Sequence of chain 1.Y:
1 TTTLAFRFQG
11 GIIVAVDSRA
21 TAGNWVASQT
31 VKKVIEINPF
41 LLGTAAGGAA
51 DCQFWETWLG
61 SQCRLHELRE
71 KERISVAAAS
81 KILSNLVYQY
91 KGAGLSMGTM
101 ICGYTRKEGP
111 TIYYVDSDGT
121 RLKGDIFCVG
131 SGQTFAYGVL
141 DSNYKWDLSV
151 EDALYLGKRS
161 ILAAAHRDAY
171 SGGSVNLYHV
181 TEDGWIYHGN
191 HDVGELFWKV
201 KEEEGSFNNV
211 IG

Sequence of chain 1.Z:
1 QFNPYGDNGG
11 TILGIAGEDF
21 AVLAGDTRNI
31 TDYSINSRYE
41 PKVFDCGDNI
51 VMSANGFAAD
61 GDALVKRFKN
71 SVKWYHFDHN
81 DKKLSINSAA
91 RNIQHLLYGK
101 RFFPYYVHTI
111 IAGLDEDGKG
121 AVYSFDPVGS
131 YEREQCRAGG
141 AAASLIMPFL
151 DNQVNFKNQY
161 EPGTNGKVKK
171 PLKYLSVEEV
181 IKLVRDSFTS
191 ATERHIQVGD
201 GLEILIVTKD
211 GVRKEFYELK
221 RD

Binding-site contacts:
Ligand atom C7 contacts residue GLY47 of chain 1.Y at 3.5 Å.
Ligand atom C8 contacts residue THR1 of chain 1.Y at 2.4 Å.
Ligand atom C10 contacts residue TYR170 of chain 1.Y at 3.5 Å (hydrophobic).
Ligand atom C11 contacts residue TYR170 of chain 1.Y at 3.2 Å (hydrophobic).
Ligand atom C12 contacts residue THR1 of chain 1.Y at 2.4 Å.
Ligand atom O21 contacts residue MES1 of chain 1.SA at 2.7 Å (h-bond).
Ligand atom O21 contacts residue THR1 of chain 1.Y at 2.3 Å (h-bond).
Ligand atom N25 contacts residue THR21 of chain 1.Y at 2.8 Å (h-bond).
Ligand atom O49 contacts residue THR21 of chain 1.Y at 3.0 Å (h-bond).
Ligand atom N22 contacts residue GLY47 of chain 1.Y at 2.8 Å (h-bond).
Ligand atom O49 contacts residue ALA20 of chain 1.Y at 3.3 Å.
Ligand atom C43 contacts residue GLY48 of chain 1.Y at 3.6 Å.
Ligand atom C11 contacts residue THR1 of chain 1.Y at 2.5 Å.
Ligand atom C24 contacts residue GLY47 of chain 1.Y at 3.5 Å.
Ligand atom C26 contacts residue THR21 of chain 1.Y at 3.6 Å.
Ligand atom C9 contacts residue THR1 of chain 1.Y at 1.4 Å.
Ligand atom C8 contacts residue GLY47 of chain 1.Y at 3.6 Å.
Ligand atom N28 contacts residue ASP126 of chain 1.Z at 3.2 Å (salt-bridge).
Ligand atom C3 contacts residue VAL31 of chain 1.Y at 3.5 Å (hydrophobic).
Ligand atom C42 contacts residue GLY48 of chain 1.Y at 3.5 Å.
Ligand atom O21 contacts residue GLY47 of chain 1.Y at 3.1 Å (h-bond).
Ligand atom O13 contacts residue THR1 of chain 1.Y at 3.6 Å.
Ligand atom O39 contacts residue ALA49 of chain 1.Y at 3.1 Å (h-bond).
Ligand atom C30 contacts residue ASP126 of chain 1.Z at 3.5 Å.
Ligand atom O13 contacts residue THR21 of chain 1.Y at 3.4 Å (h-bond).
Ligand atom C27 contacts residue THR21 of chain 1.Y at 3.3 Å.
Ligand atom N22 contacts residue THR1 of chain 1.Y at 3.6 Å.
Ligand atom C9 contacts residue LYS33 of chain 1.Y at 3.6 Å.
Ligand atom C7 contacts residue THR1 of chain 1.Y at 2.5 Å.
Ligand atom O13 contacts residue MES1 of chain 1.SA at 3.6 Å.
Ligand atom C4 contacts residue VAL31 of chain 1.Y at 3.5 Å (hydrophobic).
Ligand atom C11 contacts residue ARG19 of chain 1.Y at 3.2 Å.
Ligand atom C3 contacts residue ALA49 of chain 1.Y at 3.6 Å (hydrophobic).
Ligand atom C9 contacts residue MES1 of chain 1.SA at 3.6 Å.
Ligand atom C10 contacts residue THR1 of chain 1.Y at 1.5 Å.
Ligand atom C42 contacts residue GLY47 of chain 1.Y at 3.5 Å.
Ligand atom C12 contacts residue MES1 of chain 1.SA at 3.2 Å.
Ligand atom C10 contacts residue MES1 of chain 1.SA at 3.7 Å.
Ligand atom C4 contacts residue ALA49 of chain 1.Y at 3.5 Å (hydrophobic).
Ligand atom C23 contacts residue GLY47 of chain 1.Y at 3.6 Å.

A small-molecule ligand and the protein it binds are described below.
Small molecule (SMILES): COc1ccc(C[C@H](NC(=O)[C@H](C)NC(=O)CN2CCOCC2)C(=O)N[C@@H](Cc2ccccc2)[C@@H](O)[C@H](C)CO)cc1